Binding-site contacts:
Ligand atom O4 contacts residue GLY65 of chain 1.B at 3.3 Å.
Ligand atom C4 contacts residue TRP256 of chain 1.B at 3.7 Å (hydrophobic).
Ligand atom C5 contacts residue SO41 of chain 1.M at 3.8 Å.
Ligand atom O2 contacts residue GLY297 of chain 1.B at 2.8 Å (h-bond).
Ligand atom C3 contacts residue GLY297 of chain 1.B at 3.3 Å.
Ligand atom O2 contacts residue MET334 of chain 1.B at 3.4 Å.
Ligand atom O3 contacts residue GLY297 of chain 1.B at 3.3 Å (h-bond).
Ligand atom O3 contacts residue GLY296 of chain 1.B at 3.3 Å.
Ligand atom O4 contacts residue SO41 of chain 1.M at 3.4 Å (h-bond).
Ligand atom O3 contacts residue PHE294 of chain 1.B at 3.6 Å.
Ligand atom O6 contacts residue ARG260 of chain 1.B at 2.7 Å (salt-bridge).
Ligand atom C6 contacts residue SO41 of chain 1.M at 3.5 Å.
Ligand atom O2 contacts residue TRP42 of chain 1.B at 3.8 Å.
Ligand atom O4 contacts residue THR66 of chain 1.B at 3.5 Å (h-bond).
Ligand atom O6 contacts residue HIS181 of chain 1.B at 3.7 Å.
Ligand atom C2 contacts residue ARG120 of chain 1.B at 3.8 Å.
Ligand atom O2 contacts residue GLU118 of chain 1.B at 2.7 Å (salt-bridge).
Ligand atom C1 contacts residue PRO11 of chain 1.B at 3.4 Å (hydrophobic).
Ligand atom C4 contacts residue SO41 of chain 1.M at 3.0 Å.
Ligand atom O6 contacts residue TRP42 of chain 1.B at 3.7 Å.
Ligand atom O2 contacts residue GLY296 of chain 1.B at 3.8 Å.
Ligand atom O5 contacts residue HIS181 of chain 1.B at 3.8 Å.
Ligand atom O4 contacts residue THR67 of chain 1.B at 2.6 Å (h-bond).
Ligand atom O3 contacts residue TRP256 of chain 1.B at 3.4 Å.
Ligand atom C3 contacts residue GLU118 of chain 1.B at 3.8 Å.
Ligand atom O3 contacts residue GLU118 of chain 1.B at 3.0 Å (salt-bridge).
Ligand atom C2 contacts residue GLU118 of chain 1.B at 3.3 Å.
Ligand atom C2 contacts residue GLY297 of chain 1.B at 3.9 Å.
Ligand atom O3 contacts residue THR66 of chain 1.B at 2.7 Å (h-bond).
Ligand atom O3 contacts residue ARG120 of chain 1.B at 3.5 Å (salt-bridge).
Ligand atom C6 contacts residue ARG260 of chain 1.B at 3.5 Å.
Ligand atom O5 contacts residue ARG260 of chain 1.B at 3.8 Å.
Ligand atom O1 contacts residue PRO11 of chain 1.B at 2.6 Å (h-bond).
Ligand atom O6 contacts residue THR67 of chain 1.B at 3.5 Å (h-bond).
Ligand atom C6 contacts residue TRP68 of chain 1.B at 3.6 Å (hydrophobic).
Ligand atom C5 contacts residue TRP42 of chain 1.B at 3.8 Å (hydrophobic).
Ligand atom O2 contacts residue TRP256 of chain 1.B at 3.7 Å.
Ligand atom C4 contacts residue THR67 of chain 1.B at 3.5 Å.
Ligand atom C3 contacts residue THR66 of chain 1.B at 3.8 Å.
Ligand atom O1 contacts residue ASN12 of chain 1.B at 3.3 Å.

Sequence of chain 1.B:
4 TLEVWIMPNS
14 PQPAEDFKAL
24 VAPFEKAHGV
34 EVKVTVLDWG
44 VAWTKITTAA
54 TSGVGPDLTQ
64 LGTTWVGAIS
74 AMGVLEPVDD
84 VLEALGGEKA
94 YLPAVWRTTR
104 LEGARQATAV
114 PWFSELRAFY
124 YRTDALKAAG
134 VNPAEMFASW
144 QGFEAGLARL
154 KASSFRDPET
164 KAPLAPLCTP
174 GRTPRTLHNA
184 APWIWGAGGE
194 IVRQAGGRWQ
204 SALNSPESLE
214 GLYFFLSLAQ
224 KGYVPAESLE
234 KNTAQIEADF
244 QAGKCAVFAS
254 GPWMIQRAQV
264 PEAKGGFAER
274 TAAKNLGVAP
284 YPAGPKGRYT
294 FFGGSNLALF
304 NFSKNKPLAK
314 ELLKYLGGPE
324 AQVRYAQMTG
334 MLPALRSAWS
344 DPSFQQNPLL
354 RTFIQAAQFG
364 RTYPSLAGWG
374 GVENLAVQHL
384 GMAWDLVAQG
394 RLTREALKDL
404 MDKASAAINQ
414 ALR

This protein binds this small molecule.
Small molecule (SMILES): OC[C@H]1O[C@@H](O[C@@H]2[C@@H](O)[C@H](O[C@@H]3[C@@H](O)[C@H](O)O[C@H](CO)[C@H]3O)O[C@H](CO)[C@H]2O)[C@H](O)[C@@H](O)[C@@H]1O